A protein and the small-molecule ligand that binds it are described below.
Small molecule (SMILES): OC[C@H]1O[C@H](O[C@H]2[C@H](O)[C@@H](O)[C@@H](O)O[C@@H]2CO)[C@H](O)[C@@H](O)[C@@H]1O

Binding-site contacts:
Ligand atom O2 contacts residue ASP61 of chain 2.A at 2.9 Å (salt-bridge).
Ligand atom O6 contacts residue GLU149 of chain 2.A at 3.0 Å (salt-bridge).
Ligand atom C6 contacts residue TRP336 of chain 2.A at 3.7 Å (hydrophobic).
Ligand atom C6 contacts residue GLU149 of chain 2.A at 3.5 Å.
Ligand atom O2 contacts residue GLU107 of chain 2.A at 2.5 Å (salt-bridge).
Ligand atom C1 contacts residue TYR151 of chain 2.A at 3.9 Å (hydrophobic).
Ligand atom O3 contacts residue ASP61 of chain 2.A at 2.8 Å (salt-bridge).
Ligand atom C2 contacts residue ASP61 of chain 2.A at 3.2 Å.
Ligand atom O3 contacts residue GLU107 of chain 2.A at 3.6 Å.
Ligand atom C3 contacts residue TRP58 of chain 2.A at 3.5 Å (hydrophobic).
Ligand atom C2 contacts residue LYS11 of chain 2.A at 4.0 Å.
Ligand atom C2 contacts residue GLU107 of chain 2.A at 3.3 Å.
Ligand atom C2 contacts residue TRP58 of chain 2.A at 4.0 Å (hydrophobic).
Ligand atom O2 contacts residue TRP58 of chain 2.A at 3.4 Å (h-bond).
Ligand atom O1 contacts residue LYS11 of chain 2.A at 3.5 Å.
Ligand atom O1 contacts residue ASN8 of chain 2.A at 3.4 Å (h-bond).
Ligand atom O4 contacts residue TRP58 of chain 2.A at 4.1 Å.
Ligand atom O5 contacts residue TRP336 of chain 2.A at 3.8 Å.
Ligand atom O6 contacts residue TYR151 of chain 2.A at 3.2 Å (h-bond).
Ligand atom C5 contacts residue TYR151 of chain 2.A at 4.0 Å (hydrophobic).
Ligand atom C6 contacts residue PRO150 of chain 2.A at 3.9 Å (hydrophobic).
Ligand atom O4 contacts residue ARG62 of chain 2.A at 3.6 Å.
Ligand atom O2 contacts residue ALA59 of chain 2.A at 3.2 Å.
Ligand atom O2 contacts residue MET326 of chain 2.A at 4.0 Å.
Ligand atom C1 contacts residue LYS11 of chain 2.A at 4.1 Å.
Ligand atom C2 contacts residue TRP336 of chain 2.A at 3.9 Å (hydrophobic).
Ligand atom O2 contacts residue LYS11 of chain 2.A at 2.8 Å (salt-bridge).
Ligand atom O3 contacts residue ALA59 of chain 2.A at 3.4 Å.
Ligand atom C1 contacts residue TRP226 of chain 2.A at 4.0 Å (hydrophobic).
Ligand atom O5 contacts residue TYR151 of chain 2.A at 3.6 Å.
Ligand atom O6 contacts residue PRO150 of chain 2.A at 3.6 Å (h-bond).
Ligand atom C6 contacts residue TYR151 of chain 2.A at 3.8 Å (hydrophobic).
Ligand atom C4 contacts residue TYR151 of chain 2.A at 3.6 Å (hydrophobic).
Ligand atom O1 contacts residue ASP10 of chain 2.A at 3.2 Å (salt-bridge).
Ligand atom O3 contacts residue ARG62 of chain 2.A at 3.2 Å (salt-bridge).
Ligand atom C2 contacts residue TYR151 of chain 2.A at 3.9 Å (hydrophobic).
Ligand atom C3 contacts residue ASP61 of chain 2.A at 3.5 Å.
Ligand atom C4 contacts residue TRP336 of chain 2.A at 3.7 Å (hydrophobic).
Ligand atom O3 contacts residue TRP58 of chain 2.A at 3.1 Å (h-bond).
Ligand atom C1 contacts residue ASP10 of chain 2.A at 3.9 Å.

Sequence of chain 2.A:
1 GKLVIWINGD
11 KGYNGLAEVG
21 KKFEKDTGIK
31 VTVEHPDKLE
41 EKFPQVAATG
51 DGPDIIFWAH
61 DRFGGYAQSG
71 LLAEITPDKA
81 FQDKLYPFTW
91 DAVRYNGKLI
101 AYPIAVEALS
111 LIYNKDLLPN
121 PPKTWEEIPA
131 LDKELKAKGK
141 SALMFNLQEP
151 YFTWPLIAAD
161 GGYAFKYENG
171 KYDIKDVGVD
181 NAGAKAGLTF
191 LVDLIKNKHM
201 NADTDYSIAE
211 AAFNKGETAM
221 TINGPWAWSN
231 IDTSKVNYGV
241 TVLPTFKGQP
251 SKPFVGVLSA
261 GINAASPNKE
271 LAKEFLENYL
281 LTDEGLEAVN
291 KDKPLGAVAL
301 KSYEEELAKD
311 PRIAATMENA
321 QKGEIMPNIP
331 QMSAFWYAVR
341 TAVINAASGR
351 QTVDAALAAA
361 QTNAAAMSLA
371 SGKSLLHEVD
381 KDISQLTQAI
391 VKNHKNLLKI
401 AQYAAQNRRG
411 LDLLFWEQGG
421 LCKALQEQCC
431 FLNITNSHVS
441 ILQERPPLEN